The small molecule below binds the protein below.
Small molecule (SMILES): CC(=O)N[C@@H]1[C@@H](O)[C@H](O)[C@@H](CO)O[C@H]1O

Binding-site contacts:
Ligand atom O6 contacts residue THR150 of chain 1.B at 4.3 Å.
Ligand atom C8 contacts residue ASN148 of chain 1.B at 4.3 Å.
Ligand atom C4 contacts residue ASN148 of chain 1.B at 4.2 Å.
Ligand atom C7 contacts residue VAL212 of chain 1.B at 4.5 Å (hydrophobic).
Ligand atom O7 contacts residue ASN148 of chain 1.B at 2.9 Å (h-bond).
Ligand atom C7 contacts residue ASN148 of chain 1.B at 3.1 Å.
Ligand atom N2 contacts residue ASN148 of chain 1.B at 2.9 Å (h-bond).
Ligand atom C5 contacts residue ALA210 of chain 1.B at 4.2 Å (hydrophobic).
Ligand atom C6 contacts residue THR150 of chain 1.B at 4.2 Å.
Ligand atom N2 contacts residue VAL212 of chain 1.B at 4.4 Å.
Ligand atom C1 contacts residue ALA210 of chain 1.B at 4.3 Å (hydrophobic).
Ligand atom C8 contacts residue VAL212 of chain 1.B at 4.2 Å (hydrophobic).
Ligand atom C1 contacts residue ASN148 of chain 1.B at 1.4 Å.
Ligand atom O5 contacts residue THR150 of chain 1.B at 4.3 Å.
Ligand atom C5 contacts residue ASN148 of chain 1.B at 3.7 Å.
Ligand atom O5 contacts residue ALA210 of chain 1.B at 4.4 Å.
Ligand atom C3 contacts residue ASN148 of chain 1.B at 3.8 Å.
Ligand atom O5 contacts residue ASN148 of chain 1.B at 2.4 Å (h-bond).
Ligand atom C2 contacts residue ASN148 of chain 1.B at 2.4 Å.
Ligand atom C8 contacts residue GLN146 of chain 1.B at 4.2 Å.

Sequence of chain 1.B:
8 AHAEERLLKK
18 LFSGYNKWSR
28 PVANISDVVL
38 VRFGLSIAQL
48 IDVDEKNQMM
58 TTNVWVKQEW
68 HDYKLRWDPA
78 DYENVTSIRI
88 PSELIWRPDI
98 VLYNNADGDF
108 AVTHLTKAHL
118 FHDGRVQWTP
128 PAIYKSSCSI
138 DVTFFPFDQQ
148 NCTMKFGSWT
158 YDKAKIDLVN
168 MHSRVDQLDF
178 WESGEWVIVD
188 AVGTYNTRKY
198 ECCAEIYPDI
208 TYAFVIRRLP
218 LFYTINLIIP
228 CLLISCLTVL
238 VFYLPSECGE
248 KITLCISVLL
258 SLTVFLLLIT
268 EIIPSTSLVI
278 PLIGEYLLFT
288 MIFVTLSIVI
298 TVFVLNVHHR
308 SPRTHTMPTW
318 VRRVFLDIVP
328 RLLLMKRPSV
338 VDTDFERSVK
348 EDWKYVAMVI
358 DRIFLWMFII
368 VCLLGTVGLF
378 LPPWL